Sequence of chain 1.SB:
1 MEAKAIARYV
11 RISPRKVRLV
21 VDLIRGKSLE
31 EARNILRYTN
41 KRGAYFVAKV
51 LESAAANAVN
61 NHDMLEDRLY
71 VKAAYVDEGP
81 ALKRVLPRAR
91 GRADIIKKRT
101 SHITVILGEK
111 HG

A protein and the small-molecule ligand that binds it are described below.
Small molecule (SMILES): CC[C@H]1OC(=O)[C@H](C)C(=O)[C@H](C)[C@@H](O[C@@H]2O[C@H](C)C[C@H](N(C)C)[C@H]2O)[C@](C)(OC)C[C@@H](C)C(=O)[C@H](C)[C@H]2N(CCCCn3cnc(-c4cccnc4)c3)C(=O)O[C@]12C

Binding-site contacts:
Ligand atom O16 contacts residue ARG90 of chain 1.SB at 3.7 Å.
Ligand atom C54 contacts residue HGR1 of chain 1.ELC at 4.0 Å.
Ligand atom O5 contacts residue ARG90 of chain 1.SB at 3.8 Å.
Ligand atom C10 contacts residue ARG90 of chain 1.SB at 4.1 Å.
Ligand atom C56 contacts residue MG1 of chain 1.ZKB at 3.9 Å.
Ligand atom C14 contacts residue MG1 of chain 1.ZKB at 4.3 Å.
Ligand atom C47 contacts residue MG1 of chain 1.ZKB at 3.8 Å.
Ligand atom C8 contacts residue ARG90 of chain 1.SB at 4.0 Å.
Ligand atom N53 contacts residue HGR1 of chain 1.ELC at 4.3 Å.
Ligand atom C46 contacts residue MG1 of chain 1.ZKB at 3.9 Å.
Ligand atom C51 contacts residue MG1 of chain 1.ZKB at 3.9 Å.
Ligand atom C40 contacts residue MG1 of chain 1.ZKB at 4.5 Å.
Ligand atom C43 contacts residue MG1 of chain 1.ZKB at 3.8 Å.
Ligand atom N52 contacts residue MG1 of chain 1.ZKB at 3.8 Å.
Ligand atom C58 contacts residue HGR1 of chain 1.ELC at 3.4 Å.
Ligand atom C57 contacts residue HGR1 of chain 1.ELC at 3.9 Å.